Sequence of chain 3.C:
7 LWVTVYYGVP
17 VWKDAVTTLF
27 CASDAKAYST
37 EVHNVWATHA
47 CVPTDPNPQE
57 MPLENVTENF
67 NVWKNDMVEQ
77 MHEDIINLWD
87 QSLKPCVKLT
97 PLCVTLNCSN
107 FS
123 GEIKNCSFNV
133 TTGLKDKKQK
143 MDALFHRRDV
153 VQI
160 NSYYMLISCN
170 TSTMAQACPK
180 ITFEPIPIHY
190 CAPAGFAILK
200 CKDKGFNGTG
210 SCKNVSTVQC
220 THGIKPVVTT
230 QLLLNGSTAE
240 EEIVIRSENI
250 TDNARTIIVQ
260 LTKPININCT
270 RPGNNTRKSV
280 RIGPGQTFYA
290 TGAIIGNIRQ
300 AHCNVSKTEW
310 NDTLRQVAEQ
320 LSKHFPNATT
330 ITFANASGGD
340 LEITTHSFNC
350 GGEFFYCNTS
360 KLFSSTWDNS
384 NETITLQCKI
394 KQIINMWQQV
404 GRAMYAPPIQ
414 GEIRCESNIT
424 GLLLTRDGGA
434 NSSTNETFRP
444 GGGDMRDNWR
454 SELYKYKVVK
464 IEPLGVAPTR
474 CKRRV

Binding-site contacts:
Ligand atom C8 contacts residue ASN303 of chain 3.C at 3.9 Å.
Ligand atom C8 contacts residue VAL304 of chain 3.C at 4.2 Å (hydrophobic).
Ligand atom C7 contacts residue ASN267 of chain 3.C at 3.1 Å.
Ligand atom O7 contacts residue ASN267 of chain 3.C at 3.0 Å (h-bond).
Ligand atom C8 contacts residue SER305 of chain 3.C at 3.9 Å.
Ligand atom C8 contacts residue ASN267 of chain 3.C at 4.3 Å.
Ligand atom N2 contacts residue ASN267 of chain 3.C at 2.9 Å (h-bond).
Ligand atom O7 contacts residue ASN303 of chain 3.C at 3.7 Å.
Ligand atom C4 contacts residue ASN267 of chain 3.C at 4.2 Å.
Ligand atom C2 contacts residue ASN267 of chain 3.C at 2.5 Å.
Ligand atom C3 contacts residue ASN267 of chain 3.C at 3.8 Å.
Ligand atom C5 contacts residue ASN267 of chain 3.C at 3.7 Å.
Ligand atom C8 contacts residue ASN265 of chain 3.C at 3.1 Å.
Ligand atom N2 contacts residue ASN265 of chain 3.C at 3.4 Å (h-bond).
Ligand atom C7 contacts residue ASN303 of chain 3.C at 4.3 Å.
Ligand atom C7 contacts residue ASN265 of chain 3.C at 3.7 Å.
Ligand atom C1 contacts residue ASN267 of chain 3.C at 1.4 Å.
Ligand atom O5 contacts residue ASN267 of chain 3.C at 2.4 Å (h-bond).

This protein binds this small molecule.
Small molecule (SMILES): CC(=O)N[C@@H]1[C@@H](O)[C@H](O)[C@@H](CO)O[C@H]1O